Binding-site contacts:
Ligand atom C2 contacts residue ASN25 of chain 1.A at 2.4 Å.
Ligand atom C1 contacts residue ASN25 of chain 1.A at 1.4 Å.
Ligand atom O7 contacts residue VAL3 of chain 1.A at 3.4 Å.
Ligand atom N2 contacts residue ASN25 of chain 1.A at 2.7 Å (h-bond).
Ligand atom C8 contacts residue VAL3 of chain 1.A at 3.9 Å (hydrophobic).
Ligand atom C5 contacts residue ASN25 of chain 1.A at 3.6 Å.
Ligand atom C8 contacts residue GLN1 of chain 1.A at 3.0 Å.
Ligand atom C5 contacts residue VAL3 of chain 1.A at 4.3 Å (hydrophobic).
Ligand atom C4 contacts residue ASN25 of chain 1.A at 4.2 Å.
Ligand atom O6 contacts residue SER2 of chain 1.A at 4.4 Å.
Ligand atom C7 contacts residue SER27 of chain 1.A at 4.3 Å.
Ligand atom C8 contacts residue SER26 of chain 1.A at 4.4 Å.
Ligand atom C8 contacts residue ASN25 of chain 1.A at 4.4 Å.
Ligand atom C7 contacts residue GLN1 of chain 1.A at 4.2 Å.
Ligand atom C5 contacts residue ASN25 of chain 1.A at 4.1 Å.
Ligand atom C8 contacts residue SER27 of chain 1.A at 3.6 Å.
Ligand atom O5 contacts residue VAL3 of chain 1.A at 4.3 Å.
Ligand atom C6 contacts residue VAL3 of chain 1.A at 4.5 Å (hydrophobic).
Ligand atom C6 contacts residue GLY24 of chain 1.A at 4.1 Å.
Ligand atom C7 contacts residue VAL3 of chain 1.A at 3.7 Å (hydrophobic).
Ligand atom N2 contacts residue SER27 of chain 1.A at 4.0 Å.
Ligand atom C6 contacts residue ASN25 of chain 1.A at 3.6 Å.
Ligand atom O5 contacts residue ASN25 of chain 1.A at 2.3 Å (h-bond).
Ligand atom N2 contacts residue VAL3 of chain 1.A at 4.5 Å.
Ligand atom C1 contacts residue VAL3 of chain 1.A at 4.3 Å (hydrophobic).
Ligand atom O7 contacts residue ASN25 of chain 1.A at 3.5 Å (h-bond).
Ligand atom O6 contacts residue VAL3 of chain 1.A at 3.6 Å (h-bond).
Ligand atom C3 contacts residue ASN25 of chain 1.A at 3.7 Å.
Ligand atom C7 contacts residue ASN25 of chain 1.A at 3.3 Å.
Ligand atom C8 contacts residue SER2 of chain 1.A at 3.8 Å.

Sequence of chain 1.A:
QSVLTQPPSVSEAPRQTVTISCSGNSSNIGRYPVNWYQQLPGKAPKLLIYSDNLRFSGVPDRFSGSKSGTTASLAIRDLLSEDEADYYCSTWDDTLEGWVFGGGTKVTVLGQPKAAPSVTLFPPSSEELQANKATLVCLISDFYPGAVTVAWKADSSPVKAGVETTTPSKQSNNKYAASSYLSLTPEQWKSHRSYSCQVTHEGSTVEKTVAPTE

This protein binds this small molecule.
Small molecule (SMILES): CC(=O)N[C@H]1[C@H](O[C@H]2[C@H](O)[C@@H](NC(C)=O)CO[C@@H]2CO[C@@H]2O[C@@H](C)[C@@H](O)[C@@H](O)[C@@H]2O)O[C@H](CO)[C@@H](O)[C@@H]1O